Binding-site contacts:
Ligand atom C8 contacts residue SER48 of chain 1.C at 4.4 Å.
Ligand atom C1 contacts residue ASN47 of chain 1.C at 1.4 Å.
Ligand atom O7 contacts residue SER48 of chain 1.C at 3.9 Å.
Ligand atom C7 contacts residue ASN47 of chain 1.C at 3.2 Å.
Ligand atom C8 contacts residue ASN42 of chain 1.C at 4.4 Å.
Ligand atom N2 contacts residue ASN42 of chain 1.C at 4.4 Å.
Ligand atom C7 contacts residue SER49 of chain 1.C at 3.2 Å.
Ligand atom C8 contacts residue VAL40 of chain 1.C at 4.0 Å (hydrophobic).
Ligand atom C8 contacts residue ASN47 of chain 1.C at 3.8 Å.
Ligand atom N2 contacts residue SER49 of chain 1.C at 4.4 Å.
Ligand atom C3 contacts residue ASN47 of chain 1.C at 3.8 Å.
Ligand atom C8 contacts residue GLU29 of chain 1.C at 4.1 Å.
Ligand atom N2 contacts residue ASN47 of chain 1.C at 3.0 Å (h-bond).
Ligand atom O7 contacts residue ASN47 of chain 1.C at 3.0 Å (h-bond).
Ligand atom C4 contacts residue ASN47 of chain 1.C at 4.2 Å.
Ligand atom C2 contacts residue ASN47 of chain 1.C at 2.5 Å.
Ligand atom C5 contacts residue ASN47 of chain 1.C at 3.6 Å.
Ligand atom C8 contacts residue SER49 of chain 1.C at 3.3 Å.
Ligand atom O7 contacts residue SER49 of chain 1.C at 2.7 Å (h-bond).
Ligand atom O5 contacts residue ASN47 of chain 1.C at 2.3 Å (h-bond).

A small-molecule ligand and the protein it binds are described below.
Small molecule (SMILES): CC(=O)N[C@H]1[C@H](O[C@H]2[C@H](O)[C@@H](NC(C)=O)CO[C@@H]2CO)O[C@H](CO)[C@@H](O)[C@@H]1O

Sequence of chain 1.C:
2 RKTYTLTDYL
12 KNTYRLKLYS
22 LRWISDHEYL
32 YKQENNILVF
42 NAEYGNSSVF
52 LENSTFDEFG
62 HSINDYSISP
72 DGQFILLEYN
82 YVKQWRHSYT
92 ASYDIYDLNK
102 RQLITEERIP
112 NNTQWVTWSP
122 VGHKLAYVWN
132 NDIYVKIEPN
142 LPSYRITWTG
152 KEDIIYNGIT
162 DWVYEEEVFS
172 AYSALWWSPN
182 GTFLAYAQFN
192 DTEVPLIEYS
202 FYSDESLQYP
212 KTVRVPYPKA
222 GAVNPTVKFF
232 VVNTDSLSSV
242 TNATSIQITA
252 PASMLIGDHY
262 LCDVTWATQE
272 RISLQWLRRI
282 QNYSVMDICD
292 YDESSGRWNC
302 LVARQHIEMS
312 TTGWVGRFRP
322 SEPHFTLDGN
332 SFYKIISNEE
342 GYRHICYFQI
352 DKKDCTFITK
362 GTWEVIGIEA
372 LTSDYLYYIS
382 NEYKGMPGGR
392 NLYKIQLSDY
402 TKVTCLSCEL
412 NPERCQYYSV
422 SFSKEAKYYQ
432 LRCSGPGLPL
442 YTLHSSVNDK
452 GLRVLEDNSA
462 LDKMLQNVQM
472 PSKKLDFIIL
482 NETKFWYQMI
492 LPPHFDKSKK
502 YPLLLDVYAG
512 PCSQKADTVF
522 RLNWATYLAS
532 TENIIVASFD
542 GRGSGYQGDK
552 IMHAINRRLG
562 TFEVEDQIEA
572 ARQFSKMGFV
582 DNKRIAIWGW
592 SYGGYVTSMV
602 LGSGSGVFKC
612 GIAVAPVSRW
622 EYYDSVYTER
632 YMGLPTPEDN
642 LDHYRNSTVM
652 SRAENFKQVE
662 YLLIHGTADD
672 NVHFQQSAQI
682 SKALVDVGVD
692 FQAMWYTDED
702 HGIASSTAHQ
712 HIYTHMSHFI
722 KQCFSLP